Binding-site contacts:
Ligand atom C4 contacts residue ALA125 of chain 1.C at 3.4 Å (hydrophobic).
Ligand atom O7 contacts residue LEU185 of chain 1.C at 3.5 Å.
Ligand atom O9 contacts residue TYR88 of chain 1.C at 3.0 Å (h-bond).
Ligand atom O1B contacts residue THR126 of chain 1.C at 2.8 Å (h-bond).
Ligand atom C8 contacts residue GLU181 of chain 1.C at 3.8 Å.
Ligand atom O4 contacts residue ALA125 of chain 1.C at 3.8 Å.
Ligand atom C11 contacts residue ALA125 of chain 1.C at 3.7 Å (hydrophobic).
Ligand atom C8 contacts residue TYR88 of chain 1.C at 4.0 Å (hydrophobic).
Ligand atom C6 contacts residue GLY216 of chain 1.C at 3.9 Å.
Ligand atom C7 contacts residue TRP142 of chain 1.C at 3.7 Å (hydrophobic).
Ligand atom C10 contacts residue ALA125 of chain 1.C at 3.7 Å (hydrophobic).
Ligand atom O10 contacts residue LEU185 of chain 1.C at 3.3 Å.
Ligand atom N5 contacts residue TRP142 of chain 1.C at 3.9 Å.
Ligand atom C11 contacts residue GLY124 of chain 1.C at 3.7 Å.
Ligand atom C9 contacts residue LEU185 of chain 1.C at 4.0 Å (hydrophobic).
Ligand atom C11 contacts residue LEU144 of chain 1.C at 3.8 Å (hydrophobic).
Ligand atom O8 contacts residue TYR88 of chain 1.C at 3.3 Å.
Ligand atom O1B contacts residue GLN217 of chain 1.C at 2.6 Å (h-bond).
Ligand atom N5 contacts residue ALA125 of chain 1.C at 2.7 Å (h-bond).
Ligand atom C5 contacts residue ALA125 of chain 1.C at 3.5 Å (hydrophobic).
Ligand atom O8 contacts residue TRP142 of chain 1.C at 3.8 Å.
Ligand atom C9 contacts residue GLU181 of chain 1.C at 3.3 Å.
Ligand atom O8 contacts residue GLN217 of chain 1.C at 3.0 Å (h-bond).
Ligand atom O9 contacts residue GLU181 of chain 1.C at 2.7 Å (salt-bridge).
Ligand atom C10 contacts residue TRP142 of chain 1.C at 4.0 Å (hydrophobic).
Ligand atom O7 contacts residue GLU181 of chain 1.C at 4.1 Å.
Ligand atom O1A contacts residue GLN217 of chain 1.C at 3.6 Å (h-bond).
Ligand atom C9 contacts residue TRP142 of chain 1.C at 3.9 Å (hydrophobic).
Ligand atom C8 contacts residue TRP142 of chain 1.C at 4.0 Å (hydrophobic).
Ligand atom C9 contacts residue HIS174 of chain 1.C at 3.3 Å.
Ligand atom O1A contacts residue THR126 of chain 1.C at 3.3 Å (h-bond).
Ligand atom C5 contacts residue GLY216 of chain 1.C at 4.0 Å.
Ligand atom C1 contacts residue SER127 of chain 1.C at 3.9 Å.
Ligand atom C8 contacts residue GLN217 of chain 1.C at 4.0 Å.
Ligand atom C1 contacts residue GLN217 of chain 1.C at 3.2 Å.
Ligand atom O9 contacts residue HIS174 of chain 1.C at 3.2 Å (h-bond).
Ligand atom C9 contacts residue TYR88 of chain 1.C at 3.5 Å (hydrophobic).
Ligand atom C11 contacts residue TRP142 of chain 1.C at 3.7 Å (hydrophobic).
Ligand atom O1A contacts residue SER127 of chain 1.C at 2.9 Å (h-bond).
Ligand atom C1 contacts residue THR126 of chain 1.C at 3.4 Å.

This small molecule binds to this protein.
Small molecule (SMILES): CC(=O)N[C@H]1[C@H]([C@H](O)[C@H](O)CO)O[C@@](O[C@@H]2[C@@H](O)[C@H](O)O[C@H](CO)[C@@H]2O)(C(=O)O)C[C@@H]1O

Sequence of chain 1.C:
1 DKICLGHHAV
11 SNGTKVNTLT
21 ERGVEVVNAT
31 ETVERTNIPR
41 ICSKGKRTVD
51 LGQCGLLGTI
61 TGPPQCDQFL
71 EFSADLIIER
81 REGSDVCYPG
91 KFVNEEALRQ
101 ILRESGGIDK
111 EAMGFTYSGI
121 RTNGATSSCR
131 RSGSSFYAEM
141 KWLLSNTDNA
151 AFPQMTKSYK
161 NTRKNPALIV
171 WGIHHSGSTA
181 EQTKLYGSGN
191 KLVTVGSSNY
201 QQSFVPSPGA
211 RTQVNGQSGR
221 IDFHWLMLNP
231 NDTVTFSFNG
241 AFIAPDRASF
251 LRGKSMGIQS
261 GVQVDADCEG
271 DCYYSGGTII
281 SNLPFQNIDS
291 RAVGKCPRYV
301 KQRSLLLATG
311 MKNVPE